Binding-site contacts:
Ligand atom C5 contacts residue ASN315 of chain 58.B at 3.7 Å.
Ligand atom C1 contacts residue VAL314 of chain 58.B at 4.4 Å (hydrophobic).
Ligand atom C8 contacts residue ILE281 of chain 58.B at 4.5 Å (hydrophobic).
Ligand atom C6 contacts residue THR313 of chain 58.B at 4.5 Å.
Ligand atom C8 contacts residue ASN315 of chain 58.B at 3.5 Å.
Ligand atom O5 contacts residue ASN315 of chain 58.B at 2.4 Å (h-bond).
Ligand atom O5 contacts residue THR313 of chain 58.B at 4.3 Å.
Ligand atom C2 contacts residue ASN315 of chain 58.B at 2.5 Å.
Ligand atom C4 contacts residue ASN315 of chain 58.B at 4.3 Å.
Ligand atom C1 contacts residue ASN315 of chain 58.B at 1.4 Å.
Ligand atom C3 contacts residue ASN315 of chain 58.B at 3.8 Å.
Ligand atom N2 contacts residue ASN315 of chain 58.B at 2.8 Å (h-bond).
Ligand atom O7 contacts residue ASN315 of chain 58.B at 4.2 Å.
Ligand atom O5 contacts residue VAL314 of chain 58.B at 3.8 Å.
Ligand atom C6 contacts residue ASN315 of chain 58.B at 4.5 Å.
Ligand atom C7 contacts residue ASN315 of chain 58.B at 3.3 Å.

Sequence of chain 58.B:
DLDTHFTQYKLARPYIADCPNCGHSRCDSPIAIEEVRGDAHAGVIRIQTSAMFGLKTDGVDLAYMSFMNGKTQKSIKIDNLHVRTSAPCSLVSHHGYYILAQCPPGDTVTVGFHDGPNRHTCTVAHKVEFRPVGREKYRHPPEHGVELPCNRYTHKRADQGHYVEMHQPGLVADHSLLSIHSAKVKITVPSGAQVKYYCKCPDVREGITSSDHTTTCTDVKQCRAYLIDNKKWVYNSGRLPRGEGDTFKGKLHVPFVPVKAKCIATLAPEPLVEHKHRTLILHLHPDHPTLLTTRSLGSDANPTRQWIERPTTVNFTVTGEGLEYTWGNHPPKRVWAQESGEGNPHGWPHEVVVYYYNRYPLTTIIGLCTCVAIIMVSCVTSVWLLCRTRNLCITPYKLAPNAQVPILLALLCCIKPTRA

A protein and the small-molecule ligand that binds it are described below.
Small molecule (SMILES): CC(=O)N[C@@H]1[C@@H](O)[C@H](O)[C@@H](CO)O[C@H]1O